Binding-site contacts:
Ligand atom C5 contacts residue THR537 of chain 6.A at 3.6 Å.
Ligand atom C4 contacts residue THR537 of chain 6.A at 3.5 Å.
Ligand atom C3 contacts residue THR537 of chain 6.A at 4.4 Å.
Ligand atom C6 contacts residue ASN494 of chain 6.A at 3.9 Å.
Ligand atom C4 contacts residue ASN494 of chain 6.A at 4.2 Å.
Ligand atom C2 contacts residue ASN494 of chain 6.A at 2.5 Å.
Ligand atom O5 contacts residue THR537 of chain 6.A at 3.6 Å.
Ligand atom C5 contacts residue ASN494 of chain 6.A at 3.7 Å.
Ligand atom O7 contacts residue ASN494 of chain 6.A at 3.3 Å (h-bond).
Ligand atom O4 contacts residue THR537 of chain 6.A at 4.4 Å.
Ligand atom C1 contacts residue ASN494 of chain 6.A at 1.4 Å.
Ligand atom C8 contacts residue ASN494 of chain 6.A at 4.3 Å.
Ligand atom C6 contacts residue THR552 of chain 6.A at 4.2 Å.
Ligand atom O5 contacts residue ASN494 of chain 6.A at 2.4 Å (h-bond).
Ligand atom O6 contacts residue ASN494 of chain 6.A at 3.1 Å (h-bond).
Ligand atom N2 contacts residue ASN494 of chain 6.A at 2.8 Å (h-bond).
Ligand atom C6 contacts residue THR537 of chain 6.A at 3.3 Å.
Ligand atom C2 contacts residue THR537 of chain 6.A at 4.4 Å.
Ligand atom C7 contacts residue ASN494 of chain 6.A at 3.2 Å.
Ligand atom C3 contacts residue ASN494 of chain 6.A at 3.7 Å.
Ligand atom O6 contacts residue THR535 of chain 6.A at 4.3 Å.
Ligand atom O6 contacts residue THR537 of chain 6.A at 4.1 Å.

Sequence of chain 6.A:
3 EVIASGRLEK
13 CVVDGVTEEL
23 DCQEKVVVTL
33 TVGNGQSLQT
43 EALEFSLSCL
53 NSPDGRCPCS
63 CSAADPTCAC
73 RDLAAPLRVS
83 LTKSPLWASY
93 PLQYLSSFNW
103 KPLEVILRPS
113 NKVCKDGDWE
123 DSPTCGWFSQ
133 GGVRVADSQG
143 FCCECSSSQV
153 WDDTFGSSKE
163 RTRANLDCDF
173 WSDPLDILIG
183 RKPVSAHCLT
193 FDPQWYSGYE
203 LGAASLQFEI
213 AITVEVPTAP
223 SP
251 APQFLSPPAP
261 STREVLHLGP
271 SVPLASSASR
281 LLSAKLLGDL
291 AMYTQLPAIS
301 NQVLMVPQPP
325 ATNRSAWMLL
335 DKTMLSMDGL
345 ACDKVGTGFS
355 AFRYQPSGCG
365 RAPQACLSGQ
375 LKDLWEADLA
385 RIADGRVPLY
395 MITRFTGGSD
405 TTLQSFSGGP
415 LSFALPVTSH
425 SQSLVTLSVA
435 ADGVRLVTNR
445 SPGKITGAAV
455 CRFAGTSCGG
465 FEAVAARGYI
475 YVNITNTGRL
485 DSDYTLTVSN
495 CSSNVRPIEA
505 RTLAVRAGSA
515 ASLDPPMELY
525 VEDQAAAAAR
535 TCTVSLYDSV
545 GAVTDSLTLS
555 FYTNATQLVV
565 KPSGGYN

This small molecule binds to this protein.
Small molecule (SMILES): CC(=O)N[C@@H]1[C@@H](O)[C@H](O)[C@@H](CO)O[C@H]1O